The small molecule below binds the protein below.
Small molecule (SMILES): C[N+](C)(C)[C@@H](Cc1cnc[nH]1)C(=O)O

Binding-site contacts:
Ligand atom CAB contacts residue TRP419 of chain 1.A at 3.6 Å (hydrophobic).
Ligand atom CAZ contacts residue ARG420 of chain 1.A at 4.1 Å.
Ligand atom CAA contacts residue TRP419 of chain 1.A at 3.9 Å (hydrophobic).
Ligand atom CAB contacts residue TRP219 of chain 1.A at 4.2 Å (hydrophobic).
Ligand atom NAR contacts residue TYR356 of chain 1.A at 3.6 Å.
Ligand atom CAM contacts residue TRP419 of chain 1.A at 3.3 Å (hydrophobic).
Ligand atom CAA contacts residue GLU214 of chain 1.A at 3.7 Å.
Ligand atom CAY contacts residue TRP419 of chain 1.A at 3.4 Å (hydrophobic).
Ligand atom OAL contacts residue TYR378 of chain 1.A at 3.7 Å.
Ligand atom CAC contacts residue TYR358 of chain 1.A at 3.3 Å (hydrophobic).
Ligand atom CBC contacts residue TYR358 of chain 1.A at 3.3 Å (hydrophobic).
Ligand atom CAZ contacts residue TYR356 of chain 1.A at 3.4 Å (hydrophobic).
Ligand atom NAT contacts residue TRP419 of chain 1.A at 4.2 Å.
Ligand atom NAR contacts residue THR417 of chain 1.A at 4.2 Å.
Ligand atom CAA contacts residue TYR358 of chain 1.A at 4.1 Å (hydrophobic).
Ligand atom NAT contacts residue TYR378 of chain 1.A at 3.4 Å.
Ligand atom CAM contacts residue ALA377 of chain 1.A at 4.1 Å (hydrophobic).
Ligand atom CAB contacts residue GLU214 of chain 1.A at 3.9 Å.
Ligand atom OAH contacts residue TYR378 of chain 1.A at 2.7 Å (h-bond).
Ligand atom CAM contacts residue TYR378 of chain 1.A at 3.4 Å (hydrophobic).
Ligand atom OAH contacts residue TYR358 of chain 1.A at 2.8 Å (h-bond).
Ligand atom NAR contacts residue TRP419 of chain 1.A at 3.6 Å.
Ligand atom CAZ contacts residue ALA377 of chain 1.A at 3.0 Å (hydrophobic).
Ligand atom OAL contacts residue TYR191 of chain 1.A at 3.7 Å.
Ligand atom CAZ contacts residue TRP419 of chain 1.A at 4.0 Å (hydrophobic).
Ligand atom NAT contacts residue ALA377 of chain 1.A at 2.7 Å (h-bond).
Ligand atom CAC contacts residue TYR191 of chain 1.A at 3.8 Å (hydrophobic).
Ligand atom CAP contacts residue TRP419 of chain 1.A at 3.2 Å (hydrophobic).
Ligand atom OAL contacts residue GLY259 of chain 1.A at 3.5 Å.
Ligand atom NBE contacts residue TRP219 of chain 1.A at 4.1 Å.
Ligand atom CAX contacts residue TYR358 of chain 1.A at 3.4 Å (hydrophobic).
Ligand atom OAH contacts residue TYR356 of chain 1.A at 3.5 Å.
Ligand atom CAC contacts residue TRP219 of chain 1.A at 3.6 Å (hydrophobic).
Ligand atom CAA contacts residue THR417 of chain 1.A at 3.3 Å.
Ligand atom NBE contacts residue TYR358 of chain 1.A at 3.7 Å.
Ligand atom CBC contacts residue THR417 of chain 1.A at 4.1 Å.
Ligand atom CAX contacts residue TYR378 of chain 1.A at 3.6 Å (hydrophobic).
Ligand atom CAA contacts residue TRP219 of chain 1.A at 3.4 Å (hydrophobic).
Ligand atom CAY contacts residue TYR378 of chain 1.A at 4.1 Å (hydrophobic).
Ligand atom CAB contacts residue TYR191 of chain 1.A at 3.7 Å (hydrophobic).

Sequence of chain 1.A:
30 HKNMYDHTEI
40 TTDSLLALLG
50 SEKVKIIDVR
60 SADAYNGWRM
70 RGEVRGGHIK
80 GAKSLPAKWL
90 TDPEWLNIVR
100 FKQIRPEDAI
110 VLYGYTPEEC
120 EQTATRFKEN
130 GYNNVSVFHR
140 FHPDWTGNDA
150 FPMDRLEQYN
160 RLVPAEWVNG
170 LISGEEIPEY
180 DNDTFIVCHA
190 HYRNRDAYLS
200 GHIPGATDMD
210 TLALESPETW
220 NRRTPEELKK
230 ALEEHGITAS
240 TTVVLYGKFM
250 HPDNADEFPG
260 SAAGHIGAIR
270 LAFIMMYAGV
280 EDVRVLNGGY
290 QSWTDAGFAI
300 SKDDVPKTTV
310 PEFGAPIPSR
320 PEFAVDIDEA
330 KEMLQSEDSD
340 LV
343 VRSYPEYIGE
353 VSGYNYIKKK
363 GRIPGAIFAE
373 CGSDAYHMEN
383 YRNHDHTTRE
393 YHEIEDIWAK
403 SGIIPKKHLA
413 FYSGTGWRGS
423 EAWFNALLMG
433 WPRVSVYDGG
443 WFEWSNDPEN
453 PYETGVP